Sequence of chain 1.BA:
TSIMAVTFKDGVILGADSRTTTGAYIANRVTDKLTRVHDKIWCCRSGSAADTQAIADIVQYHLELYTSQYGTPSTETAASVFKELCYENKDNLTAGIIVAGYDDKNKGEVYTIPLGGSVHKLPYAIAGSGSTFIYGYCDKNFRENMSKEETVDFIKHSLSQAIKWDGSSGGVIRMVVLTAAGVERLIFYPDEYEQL

Sequence of chain 1.V:
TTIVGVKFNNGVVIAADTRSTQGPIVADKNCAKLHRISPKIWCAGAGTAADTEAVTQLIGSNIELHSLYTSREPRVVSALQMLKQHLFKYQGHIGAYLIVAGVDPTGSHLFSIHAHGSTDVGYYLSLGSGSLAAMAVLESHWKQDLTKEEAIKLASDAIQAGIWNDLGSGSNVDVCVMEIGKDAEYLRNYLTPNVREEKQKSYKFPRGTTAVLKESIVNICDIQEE

A protein and the small-molecule ligand that binds it are described below.
Small molecule (SMILES): CC(C)C[C@H](NC(=O)[C@H](Cc1ccccc1)NC(=O)c1cnccn1)B(O)O

Binding-site contacts:
Ligand atom C11 contacts residue THR21 of chain 1.BA at 3.6 Å.
Ligand atom N1 contacts residue ALA49 of chain 1.BA at 3.6 Å.
Ligand atom O19 contacts residue THR21 of chain 1.BA at 3.2 Å (h-bond).
Ligand atom O8 contacts residue SER48 of chain 1.BA at 3.8 Å.
Ligand atom N20 contacts residue THR1 of chain 1.BA at 3.7 Å.
Ligand atom C10 contacts residue GLY47 of chain 1.BA at 3.6 Å.
Ligand atom C22 contacts residue SER46 of chain 1.BA at 3.9 Å.
Ligand atom C22 contacts residue GLY47 of chain 1.BA at 3.7 Å.
Ligand atom C5 contacts residue HIS114 of chain 1.V at 3.1 Å.
Ligand atom C21 contacts residue LYS33 of chain 1.BA at 3.9 Å.
Ligand atom C6 contacts residue HIS114 of chain 1.V at 3.6 Å.
Ligand atom C22 contacts residue THR1 of chain 1.BA at 2.8 Å.
Ligand atom C2 contacts residue THR20 of chain 1.BA at 4.0 Å.
Ligand atom C21 contacts residue THR1 of chain 1.BA at 2.4 Å.
Ligand atom N9 contacts residue THR20 of chain 1.BA at 4.0 Å.
Ligand atom O8 contacts residue ALA49 of chain 1.BA at 3.0 Å (h-bond).
Ligand atom C24 contacts residue THR52 of chain 1.BA at 3.7 Å.
Ligand atom O28 contacts residue SER168 of chain 1.BA at 3.8 Å.
Ligand atom N9 contacts residue THR21 of chain 1.BA at 3.3 Å (h-bond).
Ligand atom O27 contacts residue THR1 of chain 1.BA at 2.4 Å (h-bond).
Ligand atom B26 contacts residue THR1 of chain 1.BA at 1.4 Å.
Ligand atom C6 contacts residue SER118 of chain 1.V at 3.4 Å.
Ligand atom C25 contacts residue THR20 of chain 1.BA at 3.7 Å.
Ligand atom C3 contacts residue THR22 of chain 1.BA at 3.5 Å.
Ligand atom C18 contacts residue GLY47 of chain 1.BA at 3.7 Å.
Ligand atom O19 contacts residue THR20 of chain 1.BA at 3.5 Å.
Ligand atom C22 contacts residue ARG45 of chain 1.BA at 4.0 Å.
Ligand atom C3 contacts residue THR21 of chain 1.BA at 3.2 Å.
Ligand atom C5 contacts residue THR22 of chain 1.BA at 3.7 Å.
Ligand atom C21 contacts residue GLY47 of chain 1.BA at 3.9 Å.
Ligand atom C13 contacts residue GLY47 of chain 1.BA at 3.6 Å.
Ligand atom N20 contacts residue GLY47 of chain 1.BA at 2.9 Å (h-bond).
Ligand atom N1 contacts residue SER118 of chain 1.V at 3.8 Å.
Ligand atom N4 contacts residue THR21 of chain 1.BA at 3.9 Å.
Ligand atom B26 contacts residue LYS33 of chain 1.BA at 3.8 Å.
Ligand atom O28 contacts residue THR1 of chain 1.BA at 2.3 Å (h-bond).
Ligand atom O27 contacts residue GLY47 of chain 1.BA at 3.4 Å (h-bond).
Ligand atom C23 contacts residue GLY47 of chain 1.BA at 3.6 Å.
Ligand atom N4 contacts residue THR22 of chain 1.BA at 2.7 Å (h-bond).
Ligand atom C24 contacts residue ARG45 of chain 1.BA at 3.5 Å.